Binding-site contacts:
Ligand atom O1 contacts residue ARG253 of chain 2.A at 3.7 Å.
Ligand atom O2 contacts residue PRO129 of chain 2.A at 4.3 Å.
Ligand atom O4 contacts residue ASN87 of chain 2.A at 2.8 Å (h-bond).
Ligand atom O1 contacts residue GLU183 of chain 2.A at 4.4 Å.
Ligand atom C2 contacts residue GLU183 of chain 2.A at 4.0 Å.
Ligand atom C2 contacts residue TYR134 of chain 2.A at 4.0 Å (hydrophobic).
Ligand atom O1 contacts residue PHE283 of chain 2.A at 4.0 Å.
Ligand atom O2 contacts residue PHE16 of chain 2.A at 4.4 Å.
Ligand atom O1 contacts residue HIS219 of chain 2.A at 3.2 Å (h-bond).
Ligand atom C4 contacts residue ASN87 of chain 2.A at 3.1 Å.
Ligand atom C4 contacts residue PHE16 of chain 2.A at 4.1 Å (hydrophobic).
Ligand atom O1 contacts residue ILE185 of chain 2.A at 4.0 Å.
Ligand atom C1 contacts residue TYR134 of chain 2.A at 4.2 Å (hydrophobic).
Ligand atom C3 contacts residue ASN87 of chain 2.A at 4.4 Å.
Ligand atom O3 contacts residue PHE289 of chain 2.A at 4.2 Å.
Ligand atom C1 contacts residue GLU189 of chain 2.A at 3.5 Å.
Ligand atom C2 contacts residue ILE185 of chain 2.A at 3.9 Å (hydrophobic).
Ligand atom O3 contacts residue TYR134 of chain 2.A at 3.8 Å.
Ligand atom O2 contacts residue GLU183 of chain 2.A at 3.2 Å (salt-bridge).
Ligand atom O2 contacts residue ILE185 of chain 2.A at 4.3 Å.
Ligand atom C3 contacts residue TYR134 of chain 2.A at 3.8 Å (hydrophobic).
Ligand atom C1 contacts residue PHE283 of chain 2.A at 3.5 Å (hydrophobic).
Ligand atom O1 contacts residue GLU189 of chain 2.A at 2.9 Å (salt-bridge).
Ligand atom C1 contacts residue ILE185 of chain 2.A at 4.4 Å (hydrophobic).
Ligand atom O3 contacts residue PHE16 of chain 2.A at 4.3 Å.
Ligand atom O1 contacts residue TYR134 of chain 2.A at 4.4 Å.
Ligand atom O2 contacts residue ASN87 of chain 2.A at 3.3 Å (h-bond).
Ligand atom O4 contacts residue PRO129 of chain 2.A at 3.0 Å.
Ligand atom O3 contacts residue PHE283 of chain 2.A at 4.0 Å.
Ligand atom C4 contacts residue PRO129 of chain 2.A at 4.4 Å (hydrophobic).

This small molecule binds to this protein.
Small molecule (SMILES): O=C[C@H](O)[C@@H](O)[C@H](O)CO

Sequence of chain 2.A:
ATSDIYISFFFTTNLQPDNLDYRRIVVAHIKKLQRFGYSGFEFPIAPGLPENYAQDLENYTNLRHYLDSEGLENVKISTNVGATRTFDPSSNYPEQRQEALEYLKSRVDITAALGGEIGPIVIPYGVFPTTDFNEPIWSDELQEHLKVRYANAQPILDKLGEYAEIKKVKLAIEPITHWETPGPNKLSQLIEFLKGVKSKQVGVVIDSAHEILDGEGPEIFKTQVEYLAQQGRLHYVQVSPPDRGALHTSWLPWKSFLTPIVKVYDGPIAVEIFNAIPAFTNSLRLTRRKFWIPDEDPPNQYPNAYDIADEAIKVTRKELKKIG